This small molecule binds to this protein.
Small molecule (SMILES): CCOc1cc(C2CCN(C)CC2)ccc1Nc1ncc2c(n1)N(Cc1ccccc1)[C@H](CC)C(=O)N2C

Sequence of chain 1.A:
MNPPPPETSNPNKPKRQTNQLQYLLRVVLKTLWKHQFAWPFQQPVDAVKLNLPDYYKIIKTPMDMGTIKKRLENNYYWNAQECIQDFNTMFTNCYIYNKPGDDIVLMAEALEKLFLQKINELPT

Binding-site contacts:
Ligand atom C contacts residue PHE42 of chain 1.A at 3.8 Å (hydrophobic).
Ligand atom C11 contacts residue ASN99 of chain 1.A at 3.9 Å.
Ligand atom C13 contacts residue TYR56 of chain 1.A at 3.9 Å (hydrophobic).
Ligand atom C15 contacts residue EDO1 of chain 1.F at 3.7 Å.
Ligand atom C27 contacts residue GLN44 of chain 1.A at 3.3 Å.
Ligand atom C28 contacts residue GLN44 of chain 1.A at 3.6 Å.
Ligand atom C27 contacts residue EDO1 of chain 1.F at 3.9 Å.
Ligand atom C2 contacts residue VAL46 of chain 1.A at 4.0 Å (hydrophobic).
Ligand atom C28 contacts residue PRO41 of chain 1.A at 4.0 Å (hydrophobic).
Ligand atom C contacts residue VAL46 of chain 1.A at 3.8 Å (hydrophobic).
Ligand atom C8 contacts residue LEU53 of chain 1.A at 3.8 Å (hydrophobic).
Ligand atom C28 contacts residue TRP40 of chain 1.A at 3.8 Å (hydrophobic).
Ligand atom C1 contacts residue PRO41 of chain 1.A at 3.9 Å (hydrophobic).
Ligand atom C28 contacts residue EDO1 of chain 1.F at 3.7 Å.
Ligand atom C17 contacts residue LEU51 of chain 1.A at 3.8 Å (hydrophobic).
Ligand atom N1 contacts residue PRO41 of chain 1.A at 3.4 Å (h-bond).
Ligand atom C12 contacts residue LEU53 of chain 1.A at 4.0 Å (hydrophobic).
Ligand atom O1 contacts residue CYS95 of chain 1.A at 3.8 Å.
Ligand atom C29 contacts residue ASN99 of chain 1.A at 3.8 Å.
Ligand atom C20 contacts residue TRP40 of chain 1.A at 3.9 Å (hydrophobic).
Ligand atom N4 contacts residue TRP40 of chain 1.A at 3.8 Å.
Ligand atom C19 contacts residue TRP40 of chain 1.A at 3.9 Å (hydrophobic).
Ligand atom N4 contacts residue LEU51 of chain 1.A at 3.9 Å.
Ligand atom C2 contacts residue PRO41 of chain 1.A at 3.0 Å (hydrophobic).
Ligand atom C16 contacts residue TRP40 of chain 1.A at 3.6 Å (hydrophobic).
Ligand atom C12 contacts residue TYR98 of chain 1.A at 3.7 Å (hydrophobic).
Ligand atom C29 contacts residue ILE105 of chain 1.A at 3.9 Å (hydrophobic).
Ligand atom C18 contacts residue LEU51 of chain 1.A at 3.7 Å (hydrophobic).
Ligand atom O1 contacts residue ASN99 of chain 1.A at 3.0 Å (h-bond).
Ligand atom C27 contacts residue TRP40 of chain 1.A at 3.7 Å (hydrophobic).
Ligand atom C15 contacts residue TRP40 of chain 1.A at 3.5 Å (hydrophobic).
Ligand atom C14 contacts residue LEU51 of chain 1.A at 3.7 Å (hydrophobic).
Ligand atom C13 contacts residue LEU53 of chain 1.A at 3.3 Å (hydrophobic).
Ligand atom C16 contacts residue EDO1 of chain 1.F at 3.9 Å.
Ligand atom C26 contacts residue TRP40 of chain 1.A at 3.7 Å (hydrophobic).
Ligand atom C19 contacts residue EDO1 of chain 1.F at 4.0 Å.
Ligand atom N3 contacts residue LEU51 of chain 1.A at 3.9 Å.
Ligand atom C contacts residue PRO41 of chain 1.A at 3.8 Å (hydrophobic).
Ligand atom O contacts residue LEU51 of chain 1.A at 3.6 Å.
Ligand atom C13 contacts residue VAL46 of chain 1.A at 3.7 Å (hydrophobic).